Sequence of chain 1.C:
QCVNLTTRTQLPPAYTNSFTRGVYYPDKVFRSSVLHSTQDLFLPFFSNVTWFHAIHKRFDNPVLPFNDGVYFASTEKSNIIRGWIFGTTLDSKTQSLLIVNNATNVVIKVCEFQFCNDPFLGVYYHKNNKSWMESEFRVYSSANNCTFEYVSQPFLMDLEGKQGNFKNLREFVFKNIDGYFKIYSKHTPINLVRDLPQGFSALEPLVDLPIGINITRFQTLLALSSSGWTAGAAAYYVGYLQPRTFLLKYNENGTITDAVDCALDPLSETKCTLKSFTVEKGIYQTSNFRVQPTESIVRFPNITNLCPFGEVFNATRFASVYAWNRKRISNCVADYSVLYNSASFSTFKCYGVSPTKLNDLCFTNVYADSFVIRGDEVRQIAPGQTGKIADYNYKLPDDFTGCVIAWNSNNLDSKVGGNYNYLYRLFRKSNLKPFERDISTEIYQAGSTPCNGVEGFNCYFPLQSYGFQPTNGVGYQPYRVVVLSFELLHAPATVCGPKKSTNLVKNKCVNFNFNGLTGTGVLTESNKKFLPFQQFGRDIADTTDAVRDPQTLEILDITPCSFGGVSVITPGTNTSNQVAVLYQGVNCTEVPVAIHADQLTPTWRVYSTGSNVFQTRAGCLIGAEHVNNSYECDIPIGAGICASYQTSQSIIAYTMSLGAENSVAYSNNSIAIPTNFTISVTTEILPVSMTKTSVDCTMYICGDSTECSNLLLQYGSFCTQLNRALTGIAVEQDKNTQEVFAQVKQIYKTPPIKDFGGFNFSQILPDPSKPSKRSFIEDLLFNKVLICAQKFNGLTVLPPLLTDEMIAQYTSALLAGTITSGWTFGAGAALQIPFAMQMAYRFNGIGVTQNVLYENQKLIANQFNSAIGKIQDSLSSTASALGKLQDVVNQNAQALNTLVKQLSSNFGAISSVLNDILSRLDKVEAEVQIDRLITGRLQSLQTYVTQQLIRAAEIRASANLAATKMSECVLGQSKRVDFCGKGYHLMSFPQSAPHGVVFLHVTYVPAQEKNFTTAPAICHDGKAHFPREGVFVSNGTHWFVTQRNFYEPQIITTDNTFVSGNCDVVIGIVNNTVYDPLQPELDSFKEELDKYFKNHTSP

Binding-site contacts:
Ligand atom O7 contacts residue ASN709 of chain 1.B at 3.2 Å (h-bond).
Ligand atom C4 contacts residue ASN709 of chain 1.B at 4.2 Å.
Ligand atom C8 contacts residue ILE1130 of chain 1.B at 4.1 Å (hydrophobic).
Ligand atom C8 contacts residue ASN709 of chain 1.B at 4.1 Å.
Ligand atom C7 contacts residue ASP796 of chain 1.C at 4.0 Å.
Ligand atom N2 contacts residue ASP796 of chain 1.C at 4.4 Å.
Ligand atom C1 contacts residue ASN709 of chain 1.B at 1.4 Å.
Ligand atom C3 contacts residue ASN709 of chain 1.B at 3.8 Å.
Ligand atom O7 contacts residue ASP796 of chain 1.C at 3.1 Å (salt-bridge).
Ligand atom N2 contacts residue ASN709 of chain 1.B at 2.9 Å (h-bond).
Ligand atom C5 contacts residue ASN709 of chain 1.B at 3.7 Å.
Ligand atom O5 contacts residue ASP796 of chain 1.C at 3.8 Å.
Ligand atom C2 contacts residue ASN709 of chain 1.B at 2.5 Å.
Ligand atom C8 contacts residue GLY1131 of chain 1.B at 4.0 Å.
Ligand atom O5 contacts residue ASN709 of chain 1.B at 2.4 Å (h-bond).
Ligand atom C2 contacts residue ASP796 of chain 1.C at 3.8 Å.
Ligand atom C1 contacts residue ASP796 of chain 1.C at 3.6 Å.
Ligand atom C7 contacts residue ASN709 of chain 1.B at 3.1 Å.

A protein and the small-molecule ligand that binds it are described below.
Small molecule (SMILES): CC(=O)N[C@@H]1[C@@H](O)[C@H](O)[C@@H](CO)O[C@H]1O

Sequence of chain 1.B:
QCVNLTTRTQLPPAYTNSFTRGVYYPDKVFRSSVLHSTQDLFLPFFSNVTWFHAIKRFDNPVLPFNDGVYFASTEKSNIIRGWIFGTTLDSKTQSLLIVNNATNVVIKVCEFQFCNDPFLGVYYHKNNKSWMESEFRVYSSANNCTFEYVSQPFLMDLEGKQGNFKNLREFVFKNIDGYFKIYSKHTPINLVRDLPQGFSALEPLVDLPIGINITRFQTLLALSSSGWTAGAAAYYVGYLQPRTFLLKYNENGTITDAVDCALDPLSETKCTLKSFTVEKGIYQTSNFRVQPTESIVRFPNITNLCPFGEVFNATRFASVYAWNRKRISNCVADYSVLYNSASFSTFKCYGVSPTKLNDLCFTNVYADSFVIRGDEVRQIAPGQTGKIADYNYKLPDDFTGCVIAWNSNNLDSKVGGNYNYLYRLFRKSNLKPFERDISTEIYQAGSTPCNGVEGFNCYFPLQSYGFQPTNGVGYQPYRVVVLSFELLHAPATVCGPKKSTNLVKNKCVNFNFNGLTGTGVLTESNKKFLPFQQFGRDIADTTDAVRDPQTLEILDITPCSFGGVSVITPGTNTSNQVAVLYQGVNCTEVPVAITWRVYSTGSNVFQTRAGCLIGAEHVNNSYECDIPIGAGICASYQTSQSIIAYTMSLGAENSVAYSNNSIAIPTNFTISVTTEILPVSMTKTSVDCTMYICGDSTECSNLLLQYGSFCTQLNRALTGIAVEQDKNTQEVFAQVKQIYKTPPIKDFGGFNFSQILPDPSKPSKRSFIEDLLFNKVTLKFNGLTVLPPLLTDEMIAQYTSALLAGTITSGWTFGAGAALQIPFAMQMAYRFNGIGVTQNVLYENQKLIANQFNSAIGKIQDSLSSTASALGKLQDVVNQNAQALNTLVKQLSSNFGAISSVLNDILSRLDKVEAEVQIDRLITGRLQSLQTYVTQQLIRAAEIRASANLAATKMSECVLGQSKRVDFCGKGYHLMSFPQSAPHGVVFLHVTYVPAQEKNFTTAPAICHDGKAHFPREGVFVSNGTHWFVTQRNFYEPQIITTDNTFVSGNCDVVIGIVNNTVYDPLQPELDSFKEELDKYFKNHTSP